This small molecule binds to this protein.
Small molecule (SMILES): CC(=O)N[C@@H]1[C@@H](O)[C@H](O)[C@@H](CO)O[C@H]1O

Sequence of chain 1.B:
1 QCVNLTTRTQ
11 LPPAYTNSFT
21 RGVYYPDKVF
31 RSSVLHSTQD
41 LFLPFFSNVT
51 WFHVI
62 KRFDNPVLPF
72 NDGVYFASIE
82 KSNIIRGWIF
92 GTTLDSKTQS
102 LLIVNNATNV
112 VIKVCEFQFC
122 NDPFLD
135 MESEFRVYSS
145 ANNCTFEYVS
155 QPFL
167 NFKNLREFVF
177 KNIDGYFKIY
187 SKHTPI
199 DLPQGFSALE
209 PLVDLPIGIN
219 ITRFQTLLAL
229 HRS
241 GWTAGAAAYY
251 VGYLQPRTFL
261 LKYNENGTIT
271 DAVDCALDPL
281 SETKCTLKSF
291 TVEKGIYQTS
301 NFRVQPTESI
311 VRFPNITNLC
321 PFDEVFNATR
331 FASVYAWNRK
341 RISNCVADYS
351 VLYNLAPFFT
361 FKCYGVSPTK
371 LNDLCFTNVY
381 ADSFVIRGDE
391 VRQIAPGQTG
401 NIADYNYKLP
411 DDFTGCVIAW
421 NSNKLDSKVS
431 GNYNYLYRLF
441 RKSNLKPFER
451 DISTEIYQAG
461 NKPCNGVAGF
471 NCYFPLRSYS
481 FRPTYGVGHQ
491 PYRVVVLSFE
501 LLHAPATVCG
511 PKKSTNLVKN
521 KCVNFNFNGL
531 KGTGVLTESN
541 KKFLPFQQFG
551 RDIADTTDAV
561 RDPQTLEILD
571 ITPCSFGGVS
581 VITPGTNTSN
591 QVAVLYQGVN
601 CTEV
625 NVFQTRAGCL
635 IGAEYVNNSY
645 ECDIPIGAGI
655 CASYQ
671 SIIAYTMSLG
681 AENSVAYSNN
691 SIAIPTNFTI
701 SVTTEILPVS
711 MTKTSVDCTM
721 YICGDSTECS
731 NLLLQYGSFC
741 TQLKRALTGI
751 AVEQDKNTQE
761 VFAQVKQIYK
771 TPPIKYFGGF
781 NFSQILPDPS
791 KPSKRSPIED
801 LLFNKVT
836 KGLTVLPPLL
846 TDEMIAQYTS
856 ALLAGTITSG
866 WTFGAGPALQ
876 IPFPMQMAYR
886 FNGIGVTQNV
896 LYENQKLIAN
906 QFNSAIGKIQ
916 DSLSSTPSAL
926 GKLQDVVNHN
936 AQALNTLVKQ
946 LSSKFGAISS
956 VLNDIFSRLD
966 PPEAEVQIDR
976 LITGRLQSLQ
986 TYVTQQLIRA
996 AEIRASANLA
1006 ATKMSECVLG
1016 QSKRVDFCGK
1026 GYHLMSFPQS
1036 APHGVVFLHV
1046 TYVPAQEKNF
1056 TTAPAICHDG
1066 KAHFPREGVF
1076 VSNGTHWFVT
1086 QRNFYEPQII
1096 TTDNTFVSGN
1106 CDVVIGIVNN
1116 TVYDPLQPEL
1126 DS

Sequence of chain 1.C:
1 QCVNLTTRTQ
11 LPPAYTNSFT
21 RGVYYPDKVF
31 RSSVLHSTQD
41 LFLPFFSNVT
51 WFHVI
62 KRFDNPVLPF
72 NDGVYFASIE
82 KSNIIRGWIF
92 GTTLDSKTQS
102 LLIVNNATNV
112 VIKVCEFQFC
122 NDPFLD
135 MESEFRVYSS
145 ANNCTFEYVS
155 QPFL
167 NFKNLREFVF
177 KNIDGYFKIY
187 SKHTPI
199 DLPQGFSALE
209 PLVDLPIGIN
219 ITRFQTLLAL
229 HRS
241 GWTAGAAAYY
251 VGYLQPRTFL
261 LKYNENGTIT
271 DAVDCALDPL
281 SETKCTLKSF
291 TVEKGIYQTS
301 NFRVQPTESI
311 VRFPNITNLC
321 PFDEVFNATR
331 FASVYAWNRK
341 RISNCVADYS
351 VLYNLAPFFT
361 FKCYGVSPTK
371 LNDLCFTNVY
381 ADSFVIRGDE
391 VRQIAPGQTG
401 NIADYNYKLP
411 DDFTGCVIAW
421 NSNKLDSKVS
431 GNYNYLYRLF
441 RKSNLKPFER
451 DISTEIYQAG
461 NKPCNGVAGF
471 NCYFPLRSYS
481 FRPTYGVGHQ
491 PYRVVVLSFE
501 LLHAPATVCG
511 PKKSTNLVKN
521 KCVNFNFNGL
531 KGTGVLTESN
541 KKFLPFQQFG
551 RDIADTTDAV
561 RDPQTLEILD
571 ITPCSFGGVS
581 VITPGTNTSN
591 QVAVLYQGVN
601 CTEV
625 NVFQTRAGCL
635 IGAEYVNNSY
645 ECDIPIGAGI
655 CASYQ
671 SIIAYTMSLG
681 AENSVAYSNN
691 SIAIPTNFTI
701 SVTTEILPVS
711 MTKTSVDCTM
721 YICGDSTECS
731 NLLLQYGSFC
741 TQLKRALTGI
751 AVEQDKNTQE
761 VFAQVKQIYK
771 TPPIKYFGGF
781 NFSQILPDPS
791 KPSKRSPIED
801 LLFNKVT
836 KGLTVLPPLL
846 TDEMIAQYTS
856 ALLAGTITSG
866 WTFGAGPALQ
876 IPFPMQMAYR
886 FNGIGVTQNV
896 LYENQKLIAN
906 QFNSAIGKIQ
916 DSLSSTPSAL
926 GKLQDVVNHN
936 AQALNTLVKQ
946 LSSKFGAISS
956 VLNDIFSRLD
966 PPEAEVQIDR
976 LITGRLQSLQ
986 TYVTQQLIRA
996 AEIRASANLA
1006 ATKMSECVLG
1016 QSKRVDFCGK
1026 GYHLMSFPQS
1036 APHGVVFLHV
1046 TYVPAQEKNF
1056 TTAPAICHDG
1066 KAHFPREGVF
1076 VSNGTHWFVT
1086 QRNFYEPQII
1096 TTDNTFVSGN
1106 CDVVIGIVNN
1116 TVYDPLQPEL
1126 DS

Binding-site contacts:
Ligand atom N2 contacts residue ASN266 of chain 1.B at 2.8 Å (h-bond).
Ligand atom O7 contacts residue ASN266 of chain 1.B at 3.5 Å (h-bond).
Ligand atom O5 contacts residue ASN266 of chain 1.B at 2.4 Å (h-bond).
Ligand atom O6 contacts residue LYS542 of chain 1.C at 3.3 Å.
Ligand atom C2 contacts residue ASN266 of chain 1.B at 2.5 Å.
Ligand atom C3 contacts residue ASN266 of chain 1.B at 3.8 Å.
Ligand atom C1 contacts residue ASN266 of chain 1.B at 1.4 Å.
Ligand atom C4 contacts residue ASN266 of chain 1.B at 4.3 Å.
Ligand atom C6 contacts residue LYS542 of chain 1.C at 3.9 Å.
Ligand atom C5 contacts residue ASN266 of chain 1.B at 3.7 Å.
Ligand atom C8 contacts residue ASN266 of chain 1.B at 4.4 Å.
Ligand atom C7 contacts residue ASN266 of chain 1.B at 3.3 Å.